This protein binds this small molecule.
Small molecule (SMILES): CC(=O)N[C@@H]1[C@@H](O)[C@H](O)[C@@H](CO)O[C@H]1O

Sequence of chain 1.B:
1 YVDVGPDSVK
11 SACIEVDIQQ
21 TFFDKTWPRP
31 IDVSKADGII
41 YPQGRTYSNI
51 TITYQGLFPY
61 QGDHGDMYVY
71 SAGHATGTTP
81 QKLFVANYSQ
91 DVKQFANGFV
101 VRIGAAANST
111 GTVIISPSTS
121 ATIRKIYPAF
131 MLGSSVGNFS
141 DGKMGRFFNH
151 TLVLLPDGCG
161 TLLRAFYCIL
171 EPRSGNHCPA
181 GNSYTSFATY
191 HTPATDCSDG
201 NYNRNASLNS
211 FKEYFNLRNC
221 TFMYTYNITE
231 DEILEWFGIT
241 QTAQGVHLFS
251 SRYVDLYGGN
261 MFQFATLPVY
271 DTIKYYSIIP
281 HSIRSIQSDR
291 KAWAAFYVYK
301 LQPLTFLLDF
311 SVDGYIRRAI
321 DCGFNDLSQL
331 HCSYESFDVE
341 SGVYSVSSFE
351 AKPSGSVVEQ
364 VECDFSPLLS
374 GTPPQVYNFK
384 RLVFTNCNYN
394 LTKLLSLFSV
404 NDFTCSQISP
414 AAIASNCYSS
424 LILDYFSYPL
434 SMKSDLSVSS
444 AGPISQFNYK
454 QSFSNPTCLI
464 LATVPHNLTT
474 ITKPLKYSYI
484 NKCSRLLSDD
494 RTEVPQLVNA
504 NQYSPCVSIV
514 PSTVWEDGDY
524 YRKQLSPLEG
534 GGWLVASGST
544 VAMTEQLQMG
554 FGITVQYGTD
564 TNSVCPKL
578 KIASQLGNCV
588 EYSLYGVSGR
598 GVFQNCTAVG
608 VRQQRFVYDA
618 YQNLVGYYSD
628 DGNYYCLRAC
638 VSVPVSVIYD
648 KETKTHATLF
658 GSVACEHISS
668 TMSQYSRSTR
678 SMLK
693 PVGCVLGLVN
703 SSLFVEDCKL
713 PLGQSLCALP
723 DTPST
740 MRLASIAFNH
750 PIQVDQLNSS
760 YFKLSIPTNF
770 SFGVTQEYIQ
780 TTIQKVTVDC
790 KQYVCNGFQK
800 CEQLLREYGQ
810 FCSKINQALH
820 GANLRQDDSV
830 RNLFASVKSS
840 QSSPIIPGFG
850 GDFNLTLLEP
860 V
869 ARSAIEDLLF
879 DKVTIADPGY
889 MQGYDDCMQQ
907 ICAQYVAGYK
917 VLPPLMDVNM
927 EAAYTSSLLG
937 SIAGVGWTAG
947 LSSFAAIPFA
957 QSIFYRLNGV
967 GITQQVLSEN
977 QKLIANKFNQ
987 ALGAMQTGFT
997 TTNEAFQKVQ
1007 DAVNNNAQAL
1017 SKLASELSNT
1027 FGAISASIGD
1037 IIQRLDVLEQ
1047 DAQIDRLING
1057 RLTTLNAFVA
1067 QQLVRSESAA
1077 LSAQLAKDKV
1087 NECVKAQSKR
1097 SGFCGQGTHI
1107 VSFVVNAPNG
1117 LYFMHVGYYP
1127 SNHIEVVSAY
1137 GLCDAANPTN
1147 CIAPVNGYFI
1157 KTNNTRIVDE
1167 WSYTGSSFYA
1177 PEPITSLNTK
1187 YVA

Binding-site contacts:
Ligand atom O5 contacts residue ASN227 of chain 1.B at 1.8 Å (h-bond).
Ligand atom C6 contacts residue ASN227 of chain 1.B at 3.6 Å.
Ligand atom C5 contacts residue ASN227 of chain 1.B at 3.2 Å.
Ligand atom O5 contacts residue ARG204 of chain 1.B at 4.2 Å.
Ligand atom C1 contacts residue ARG204 of chain 1.B at 4.1 Å.
Ligand atom C4 contacts residue ASN227 of chain 1.B at 4.2 Å.
Ligand atom N2 contacts residue ARG204 of chain 1.B at 3.9 Å.
Ligand atom C1 contacts residue ASN227 of chain 1.B at 2.3 Å.
Ligand atom O6 contacts residue ASN227 of chain 1.B at 3.4 Å (h-bond).
Ligand atom C2 contacts residue ASN227 of chain 1.B at 3.6 Å.
Ligand atom C6 contacts residue THR225 of chain 1.B at 3.7 Å.
Ligand atom C2 contacts residue ARG204 of chain 1.B at 3.2 Å.
Ligand atom C8 contacts residue ASN227 of chain 1.B at 3.9 Å.
Ligand atom O6 contacts residue THR225 of chain 1.B at 3.1 Å (h-bond).
Ligand atom O3 contacts residue ARG204 of chain 1.B at 3.7 Å.
Ligand atom C7 contacts residue ARG204 of chain 1.B at 3.9 Å.
Ligand atom C4 contacts residue ARG204 of chain 1.B at 4.2 Å.
Ligand atom C8 contacts residue ARG204 of chain 1.B at 3.3 Å.
Ligand atom C3 contacts residue ARG204 of chain 1.B at 3.9 Å.